Sequence of chain 1.A:
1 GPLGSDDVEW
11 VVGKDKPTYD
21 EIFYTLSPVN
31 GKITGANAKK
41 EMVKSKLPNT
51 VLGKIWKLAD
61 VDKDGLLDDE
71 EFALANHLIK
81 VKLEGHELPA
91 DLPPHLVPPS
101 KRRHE

A small-molecule ligand and the protein it binds are described below.
Small molecule (SMILES): C[C@H](NC(=O)[C@@H](NC(=O)[C@H](Cc1ccccc1)NC(=O)[C@@H]1CCCN1C(=O)[C@H](CC(=O)O)NC(=O)[C@@H](NC(=O)[C@H](CO)NC(=O)[C@H](CCC(=O)O)NC(=O)[C@H](Cc1ccc(O)cc1)NC(=O)[C@H](CC(N)=O)NC(=O)[C@@H]([NH3+])Cc1ccccc1)[C@@H](C)O)[C@@H](C)O)C(=O)N[C@@H](CCCC[NH3+])C(=O)O

Binding-site contacts:
Ligand atom CE2 contacts residue TRP56 of chain 1.A at 3.5 Å (hydrophobic).
Ligand atom N contacts residue LYS39 of chain 1.A at 4.5 Å.
Ligand atom CG contacts residue ASN49 of chain 1.A at 4.0 Å.
Ligand atom CB contacts residue LYS39 of chain 1.A at 4.0 Å.
Ligand atom CG contacts residue GLY35 of chain 1.A at 3.8 Å.
Ligand atom CE1 contacts residue LEU52 of chain 1.A at 3.5 Å (hydrophobic).
Ligand atom CD2 contacts residue GLY53 of chain 1.A at 3.5 Å.
Ligand atom CB contacts residue TRP56 of chain 1.A at 4.0 Å (hydrophobic).
Ligand atom CD2 contacts residue LEU52 of chain 1.A at 3.9 Å (hydrophobic).
Ligand atom CE1 contacts residue MET42 of chain 1.A at 4.2 Å (hydrophobic).
Ligand atom CD contacts residue LYS57 of chain 1.A at 3.5 Å.
Ligand atom CZ contacts residue TRP56 of chain 1.A at 4.1 Å (hydrophobic).
Ligand atom CD1 contacts residue LEU52 of chain 1.A at 3.7 Å (hydrophobic).
Ligand atom CA contacts residue LYS39 of chain 1.A at 4.3 Å.
Ligand atom CD2 contacts residue TRP56 of chain 1.A at 4.1 Å (hydrophobic).
Ligand atom CE1 contacts residue ASN49 of chain 1.A at 4.5 Å.
Ligand atom CB contacts residue GLY53 of chain 1.A at 4.0 Å.
Ligand atom O contacts residue ASN49 of chain 1.A at 4.2 Å.
Ligand atom CD1 contacts residue LYS39 of chain 1.A at 3.9 Å.
Ligand atom CG contacts residue LEU52 of chain 1.A at 4.2 Å (hydrophobic).
Ligand atom C contacts residue LYS39 of chain 1.A at 3.9 Å.
Ligand atom CD1 contacts residue GLY53 of chain 1.A at 4.4 Å.
Ligand atom CE2 contacts residue GLY53 of chain 1.A at 4.2 Å.
Ligand atom OE2 contacts residue LYS57 of chain 1.A at 4.4 Å.
Ligand atom OE1 contacts residue LYS57 of chain 1.A at 2.6 Å (salt-bridge).
Ligand atom CG contacts residue LYS57 of chain 1.A at 3.9 Å.
Ligand atom CZ contacts residue LYS39 of chain 1.A at 4.0 Å.
Ligand atom CE2 contacts residue LEU52 of chain 1.A at 3.6 Å (hydrophobic).
Ligand atom CB contacts residue ASN49 of chain 1.A at 3.6 Å.
Ligand atom CE2 contacts residue MET42 of chain 1.A at 4.3 Å (hydrophobic).
Ligand atom CG contacts residue GLY53 of chain 1.A at 3.9 Å.
Ligand atom CA contacts residue ASN49 of chain 1.A at 4.1 Å.
Ligand atom CG contacts residue LYS39 of chain 1.A at 4.1 Å.
Ligand atom CZ contacts residue LEU52 of chain 1.A at 3.9 Å (hydrophobic).
Ligand atom CZ contacts residue MET42 of chain 1.A at 3.4 Å (hydrophobic).
Ligand atom CE1 contacts residue LYS39 of chain 1.A at 3.3 Å.
Ligand atom O contacts residue LYS39 of chain 1.A at 2.9 Å (salt-bridge).
Ligand atom CB contacts residue GLY35 of chain 1.A at 4.2 Å.
Ligand atom CD1 contacts residue ASN49 of chain 1.A at 3.6 Å.